Sequence of chain 1.E:
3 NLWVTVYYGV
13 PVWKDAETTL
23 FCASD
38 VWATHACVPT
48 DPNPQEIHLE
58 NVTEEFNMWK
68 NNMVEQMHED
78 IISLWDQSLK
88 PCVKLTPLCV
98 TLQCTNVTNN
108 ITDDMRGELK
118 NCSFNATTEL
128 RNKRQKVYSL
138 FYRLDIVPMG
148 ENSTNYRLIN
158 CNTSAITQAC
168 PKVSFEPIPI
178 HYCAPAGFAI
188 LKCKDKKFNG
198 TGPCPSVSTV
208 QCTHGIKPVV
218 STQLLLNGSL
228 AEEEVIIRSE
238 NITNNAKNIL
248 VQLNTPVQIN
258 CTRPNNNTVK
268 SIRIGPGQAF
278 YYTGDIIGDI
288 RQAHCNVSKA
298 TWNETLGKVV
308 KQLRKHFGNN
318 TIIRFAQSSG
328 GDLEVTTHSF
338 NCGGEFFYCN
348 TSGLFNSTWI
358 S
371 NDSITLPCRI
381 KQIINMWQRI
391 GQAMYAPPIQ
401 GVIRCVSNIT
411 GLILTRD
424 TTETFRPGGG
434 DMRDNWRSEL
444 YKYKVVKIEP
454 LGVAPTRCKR

The protein below binds the small molecule below.
Small molecule (SMILES): CC(=O)N[C@@H]1[C@@H](O)[C@H](O)[C@@H](CO)O[C@H]1O

Binding-site contacts:
Ligand atom C5 contacts residue ARG154 of chain 1.E at 4.2 Å.
Ligand atom C1 contacts residue ASN159 of chain 1.E at 1.4 Å.
Ligand atom O5 contacts residue ARG154 of chain 1.E at 3.4 Å (salt-bridge).
Ligand atom O6 contacts residue ARG154 of chain 1.E at 3.5 Å (salt-bridge).
Ligand atom C2 contacts residue ASN159 of chain 1.E at 2.5 Å.
Ligand atom C5 contacts residue ASN159 of chain 1.E at 3.7 Å.
Ligand atom C1 contacts residue ARG154 of chain 1.E at 3.9 Å.
Ligand atom C6 contacts residue ARG154 of chain 1.E at 4.3 Å.
Ligand atom C3 contacts residue ASN159 of chain 1.E at 3.9 Å.
Ligand atom O7 contacts residue ARG270 of chain 1.I at 3.9 Å.
Ligand atom N2 contacts residue ASN159 of chain 1.E at 3.0 Å (h-bond).
Ligand atom C8 contacts residue ASN159 of chain 1.E at 4.0 Å.
Ligand atom O7 contacts residue ASN159 of chain 1.E at 3.7 Å.
Ligand atom O6 contacts residue VAL144 of chain 1.E at 3.5 Å.
Ligand atom C7 contacts residue ASN159 of chain 1.E at 3.5 Å.
Ligand atom C4 contacts residue ASN159 of chain 1.E at 4.3 Å.
Ligand atom C8 contacts residue THR160 of chain 1.E at 3.5 Å.
Ligand atom O5 contacts residue ASN159 of chain 1.E at 2.3 Å (h-bond).

Sequence of chain 1.I:
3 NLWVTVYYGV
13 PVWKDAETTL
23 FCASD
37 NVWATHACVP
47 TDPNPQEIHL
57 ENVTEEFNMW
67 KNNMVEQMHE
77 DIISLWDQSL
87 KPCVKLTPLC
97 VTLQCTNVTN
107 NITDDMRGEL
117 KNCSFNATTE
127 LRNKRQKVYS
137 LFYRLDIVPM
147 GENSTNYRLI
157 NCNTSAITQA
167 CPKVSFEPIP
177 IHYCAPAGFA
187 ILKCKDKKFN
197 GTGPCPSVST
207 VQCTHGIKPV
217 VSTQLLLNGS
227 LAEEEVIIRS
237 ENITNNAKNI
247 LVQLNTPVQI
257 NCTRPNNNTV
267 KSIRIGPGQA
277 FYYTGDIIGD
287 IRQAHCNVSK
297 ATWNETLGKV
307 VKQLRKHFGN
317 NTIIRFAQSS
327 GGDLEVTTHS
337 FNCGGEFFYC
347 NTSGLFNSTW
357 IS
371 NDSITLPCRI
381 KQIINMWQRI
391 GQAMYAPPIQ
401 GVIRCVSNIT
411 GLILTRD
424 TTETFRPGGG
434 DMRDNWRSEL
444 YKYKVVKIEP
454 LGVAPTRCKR